Binding-site contacts:
Ligand atom C7 contacts residue TRP167 of chain 1.B at 4.4 Å (hydrophobic).
Ligand atom CA3 contacts residue CYS450 of chain 1.B at 3.3 Å (hydrophobic).
Ligand atom OH contacts residue PHE451 of chain 1.B at 4.0 Å.
Ligand atom C7 contacts residue TRP456 of chain 1.B at 3.6 Å (hydrophobic).
Ligand atom CA3 contacts residue TRP456 of chain 1.B at 3.6 Å (hydrophobic).
Ligand atom N3 contacts residue FMT1 of chain 1.L at 2.8 Å (h-bond).
Ligand atom C8 contacts residue TRP456 of chain 1.B at 3.7 Å (hydrophobic).
Ligand atom N3 contacts residue GLN448 of chain 1.B at 4.3 Å.
Ligand atom C8 contacts residue CYS450 of chain 1.B at 1.7 Å (hydrophobic).
Ligand atom N3 contacts residue SER292 of chain 1.B at 2.8 Å (h-bond).
Ligand atom OH contacts residue TRP456 of chain 1.B at 3.3 Å.
Ligand atom C7 contacts residue CYS450 of chain 1.B at 2.6 Å (hydrophobic).
Ligand atom N3 contacts residue TRP456 of chain 1.B at 3.3 Å.
Ligand atom C8 contacts residue TRP167 of chain 1.B at 3.7 Å (hydrophobic).
Ligand atom C7 contacts residue TRP443 of chain 1.B at 4.2 Å (hydrophobic).
Ligand atom CA3 contacts residue TRP167 of chain 1.B at 3.8 Å (hydrophobic).
Ligand atom OH contacts residue PRO449 of chain 1.B at 4.5 Å.
Ligand atom OH contacts residue GLN481 of chain 1.A at 4.0 Å.
Ligand atom OH contacts residue CYS450 of chain 1.B at 2.6 Å (h-bond).
Ligand atom CA3 contacts residue FMT1 of chain 1.L at 3.6 Å.
Ligand atom CA3 contacts residue SER292 of chain 1.B at 4.2 Å.

Sequence of chain 1.B:
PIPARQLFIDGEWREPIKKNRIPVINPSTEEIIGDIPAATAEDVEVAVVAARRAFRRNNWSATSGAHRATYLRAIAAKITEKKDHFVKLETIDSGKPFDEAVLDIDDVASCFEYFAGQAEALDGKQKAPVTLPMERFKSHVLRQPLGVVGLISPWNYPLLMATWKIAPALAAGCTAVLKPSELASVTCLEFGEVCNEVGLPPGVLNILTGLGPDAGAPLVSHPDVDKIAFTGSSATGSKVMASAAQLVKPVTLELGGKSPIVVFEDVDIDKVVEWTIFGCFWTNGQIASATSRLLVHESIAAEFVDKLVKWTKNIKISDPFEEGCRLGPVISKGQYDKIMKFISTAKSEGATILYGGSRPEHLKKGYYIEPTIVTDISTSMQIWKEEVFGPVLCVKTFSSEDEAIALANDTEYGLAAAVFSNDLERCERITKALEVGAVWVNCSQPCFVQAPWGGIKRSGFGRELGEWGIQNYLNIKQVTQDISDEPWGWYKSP

The small molecule below binds the protein below.
Small molecule (SMILES): NCCCO

Sequence of chain 1.A:
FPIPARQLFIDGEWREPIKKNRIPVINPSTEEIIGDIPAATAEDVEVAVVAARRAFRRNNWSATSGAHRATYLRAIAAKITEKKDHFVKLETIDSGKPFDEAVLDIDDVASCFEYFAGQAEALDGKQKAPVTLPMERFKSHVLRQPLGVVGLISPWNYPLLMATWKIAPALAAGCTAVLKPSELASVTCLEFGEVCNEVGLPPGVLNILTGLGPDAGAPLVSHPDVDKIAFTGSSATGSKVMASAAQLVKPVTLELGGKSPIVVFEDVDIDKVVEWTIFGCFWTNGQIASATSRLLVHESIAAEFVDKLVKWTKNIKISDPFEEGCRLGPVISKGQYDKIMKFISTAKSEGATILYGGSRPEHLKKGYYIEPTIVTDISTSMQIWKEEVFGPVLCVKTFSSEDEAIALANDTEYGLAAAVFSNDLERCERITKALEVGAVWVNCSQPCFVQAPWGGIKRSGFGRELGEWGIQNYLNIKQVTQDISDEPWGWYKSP